Sequence of chain 1.D:
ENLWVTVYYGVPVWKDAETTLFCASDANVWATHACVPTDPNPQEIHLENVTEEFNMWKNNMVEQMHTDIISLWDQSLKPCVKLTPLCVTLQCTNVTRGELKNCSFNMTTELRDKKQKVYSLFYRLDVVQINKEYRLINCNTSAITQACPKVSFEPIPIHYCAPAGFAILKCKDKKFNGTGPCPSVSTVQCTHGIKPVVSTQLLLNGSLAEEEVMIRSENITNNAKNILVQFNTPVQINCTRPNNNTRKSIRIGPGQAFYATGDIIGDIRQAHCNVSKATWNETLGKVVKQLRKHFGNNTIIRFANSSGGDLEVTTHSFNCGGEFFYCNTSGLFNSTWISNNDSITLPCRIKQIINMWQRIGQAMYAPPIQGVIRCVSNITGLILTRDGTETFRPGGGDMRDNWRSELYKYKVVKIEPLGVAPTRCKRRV

A small-molecule ligand and the protein it binds are described below.
Small molecule (SMILES): CC(=O)N[C@H]1[C@H](O[C@H]2[C@H](O)[C@@H](NC(C)=O)CO[C@@H]2CO)O[C@H](CO)[C@@H](O)[C@@H]1O

Binding-site contacts:
Ligand atom O5 contacts residue NAG1 of chain 1.Z at 3.1 Å (h-bond).
Ligand atom C4 contacts residue ASN355 of chain 1.D at 4.2 Å.
Ligand atom O5 contacts residue SER357 of chain 1.D at 4.2 Å.
Ligand atom C5 contacts residue ASN355 of chain 1.D at 3.6 Å.
Ligand atom O7 contacts residue ASN355 of chain 1.D at 4.5 Å.
Ligand atom C4 contacts residue NAG1 of chain 1.Z at 4.4 Å.
Ligand atom O4 contacts residue NAG1 of chain 1.Z at 3.7 Å.
Ligand atom C3 contacts residue NAG1 of chain 1.Z at 3.4 Å.
Ligand atom N2 contacts residue NAG1 of chain 1.Z at 3.1 Å (h-bond).
Ligand atom O5 contacts residue ASN355 of chain 1.D at 2.3 Å (h-bond).
Ligand atom O6 contacts residue SER357 of chain 1.D at 4.5 Å.
Ligand atom C2 contacts residue NAG1 of chain 1.Z at 3.7 Å.
Ligand atom C1 contacts residue NAG1 of chain 1.Z at 3.6 Å.
Ligand atom N2 contacts residue ASN355 of chain 1.D at 2.9 Å (h-bond).
Ligand atom C8 contacts residue NAG1 of chain 1.Z at 3.9 Å.
Ligand atom C7 contacts residue NAG1 of chain 1.Z at 4.1 Å.
Ligand atom C1 contacts residue SER357 of chain 1.D at 3.9 Å.
Ligand atom C3 contacts residue ASN355 of chain 1.D at 3.8 Å.
Ligand atom C1 contacts residue ASN355 of chain 1.D at 1.4 Å.
Ligand atom C5 contacts residue NAG1 of chain 1.Z at 3.8 Å.
Ligand atom O3 contacts residue NAG1 of chain 1.Z at 3.2 Å (h-bond).
Ligand atom C2 contacts residue ASN355 of chain 1.D at 2.5 Å.
Ligand atom C6 contacts residue NAG1 of chain 1.Z at 3.3 Å.
Ligand atom C5 contacts residue SER357 of chain 1.D at 4.3 Å.
Ligand atom C7 contacts residue ASN355 of chain 1.D at 3.9 Å.
Ligand atom O6 contacts residue NAG1 of chain 1.Z at 3.3 Å (h-bond).